Sequence of chain 1.A:
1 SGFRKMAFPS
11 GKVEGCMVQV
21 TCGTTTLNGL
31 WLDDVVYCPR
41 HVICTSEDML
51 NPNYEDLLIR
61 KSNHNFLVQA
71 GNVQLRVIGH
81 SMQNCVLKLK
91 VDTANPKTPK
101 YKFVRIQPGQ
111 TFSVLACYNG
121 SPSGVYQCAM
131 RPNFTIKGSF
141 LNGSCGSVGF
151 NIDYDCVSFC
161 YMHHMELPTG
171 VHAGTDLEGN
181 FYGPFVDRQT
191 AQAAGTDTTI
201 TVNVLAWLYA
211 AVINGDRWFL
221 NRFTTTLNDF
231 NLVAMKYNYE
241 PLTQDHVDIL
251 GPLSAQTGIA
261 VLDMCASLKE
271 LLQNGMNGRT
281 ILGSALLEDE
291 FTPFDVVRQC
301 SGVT

Sequence of chain 2.A:
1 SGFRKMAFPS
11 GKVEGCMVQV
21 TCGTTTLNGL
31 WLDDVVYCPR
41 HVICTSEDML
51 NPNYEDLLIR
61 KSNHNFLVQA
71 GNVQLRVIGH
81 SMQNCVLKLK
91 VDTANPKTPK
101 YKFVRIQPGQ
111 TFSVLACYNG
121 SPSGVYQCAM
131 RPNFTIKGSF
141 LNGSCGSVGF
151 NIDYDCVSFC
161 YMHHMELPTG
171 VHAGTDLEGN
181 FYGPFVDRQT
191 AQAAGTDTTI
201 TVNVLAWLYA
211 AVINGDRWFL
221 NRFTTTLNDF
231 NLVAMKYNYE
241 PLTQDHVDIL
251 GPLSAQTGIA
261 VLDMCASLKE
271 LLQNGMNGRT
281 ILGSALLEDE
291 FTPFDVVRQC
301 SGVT

This protein binds this small molecule.
Small molecule (SMILES): CC(C)C[C@H](NC(=O)OCc1ccccc1)C(=O)N[C@@H](C[C@@H]1CCNC1=O)C(O)S(=O)(=O)O

Binding-site contacts:
Ligand atom O22 contacts residue HIS41 of chain 2.A at 2.6 Å (h-bond).
Ligand atom C24 contacts residue CYS145 of chain 2.A at 3.0 Å (hydrophobic).
Ligand atom O30 contacts residue K361 of chain 2.B at 0.5 Å (h-bond).
Ligand atom C21 contacts residue CYS145 of chain 2.A at 1.6 Å (hydrophobic).
Ligand atom C2 contacts residue K361 of chain 2.B at 0.3 Å.
Ligand atom C27 contacts residue K361 of chain 2.B at 0.5 Å.
Ligand atom C7 contacts residue GLU166 of chain 2.A at 3.5 Å.
Ligand atom C24 contacts residue K361 of chain 2.B at 0.2 Å.
Ligand atom C15 contacts residue K361 of chain 2.B at 0.6 Å.
Ligand atom C3 contacts residue K361 of chain 2.B at 0.2 Å.
Ligand atom O18 contacts residue K361 of chain 2.B at 0.2 Å (h-bond).
Ligand atom O30 contacts residue HIS163 of chain 2.A at 2.5 Å (h-bond).
Ligand atom C16 contacts residue K361 of chain 2.B at 0.5 Å.
Ligand atom C20 contacts residue K361 of chain 2.B at 0.1 Å.
Ligand atom N11 contacts residue K361 of chain 2.B at 0.1 Å (h-bond).
Ligand atom N28 contacts residue K361 of chain 2.B at 0.6 Å (h-bond).
Ligand atom C12 contacts residue K361 of chain 2.B at 0.1 Å.
Ligand atom N19 contacts residue CYS145 of chain 2.A at 3.1 Å (h-bond).
Ligand atom N19 contacts residue HIS164 of chain 2.A at 3.0 Å (h-bond).
Ligand atom C29 contacts residue K361 of chain 2.B at 0.5 Å.
Ligand atom C14 contacts residue K361 of chain 2.B at 0.4 Å.
Ligand atom C26 contacts residue K361 of chain 2.B at 0.3 Å.
Ligand atom O22 contacts residue K361 of chain 2.B at 1.4 Å.
Ligand atom O10 contacts residue K361 of chain 2.B at 0.2 Å (h-bond).
Ligand atom C9 contacts residue K361 of chain 2.B at 0.1 Å.
Ligand atom O8 contacts residue K361 of chain 2.B at 0.2 Å (h-bond).
Ligand atom N28 contacts residue GLU166 of chain 2.A at 3.1 Å (salt-bridge).
Ligand atom C4 contacts residue K361 of chain 2.B at 0.1 Å.
Ligand atom C5 contacts residue K361 of chain 2.B at 0.2 Å.
Ligand atom C20 contacts residue CYS145 of chain 2.A at 2.6 Å (hydrophobic).
Ligand atom O10 contacts residue GLU166 of chain 2.A at 3.2 Å (salt-bridge).
Ligand atom C7 contacts residue K361 of chain 2.B at 0.3 Å.
Ligand atom C21 contacts residue K361 of chain 2.B at 0.1 Å.
Ligand atom C6 contacts residue K361 of chain 2.B at 0.2 Å.
Ligand atom N19 contacts residue K361 of chain 2.B at 0.1 Å (h-bond).
Ligand atom C13 contacts residue K361 of chain 2.B at 0.3 Å.
Ligand atom C25 contacts residue K361 of chain 2.B at 0.3 Å.
Ligand atom C17 contacts residue K361 of chain 2.B at 0.1 Å.
Ligand atom C1 contacts residue K361 of chain 2.B at 0.2 Å.
Ligand atom O22 contacts residue CYS145 of chain 2.A at 2.6 Å (h-bond).